Binding-site contacts:
Ligand atom C6 contacts residue PHE160 of chain 1.A at 3.5 Å (hydrophobic).
Ligand atom N9 contacts residue ARG177 of chain 1.A at 3.9 Å.
Ligand atom N8 contacts residue ASP59 of chain 2.A at 3.9 Å.
Ligand atom N8 contacts residue PHE160 of chain 1.A at 3.6 Å.
Ligand atom O2 contacts residue PHE160 of chain 1.A at 3.9 Å.
Ligand atom C2 contacts residue ARG177 of chain 1.A at 3.6 Å.
Ligand atom N8 contacts residue THR58 of chain 2.A at 3.3 Å (h-bond).
Ligand atom N7 contacts residue THR58 of chain 2.A at 2.8 Å (h-bond).
Ligand atom N9 contacts residue THR58 of chain 2.A at 4.1 Å.
Ligand atom N3 contacts residue ASN255 of chain 1.A at 3.3 Å (h-bond).
Ligand atom O2 contacts residue VAL228 of chain 1.A at 2.9 Å (h-bond).
Ligand atom N7 contacts residue ALA57 of chain 2.A at 3.5 Å.
Ligand atom O6 contacts residue THR58 of chain 2.A at 3.8 Å.
Ligand atom C2 contacts residue PHE160 of chain 1.A at 3.7 Å (hydrophobic).
Ligand atom O6 contacts residue TYR9 of chain 2.A at 3.9 Å.
Ligand atom C2 contacts residue ASN255 of chain 1.A at 3.9 Å.
Ligand atom O6 contacts residue GLN229 of chain 1.A at 2.9 Å (h-bond).
Ligand atom C5 contacts residue PHE160 of chain 1.A at 3.4 Å (hydrophobic).
Ligand atom O2 contacts residue ARG177 of chain 1.A at 2.8 Å (salt-bridge).
Ligand atom N3 contacts residue ARG177 of chain 1.A at 3.0 Å (salt-bridge).
Ligand atom C2 contacts residue VAL228 of chain 1.A at 4.0 Å (hydrophobic).
Ligand atom N8 contacts residue ALA57 of chain 2.A at 3.8 Å.
Ligand atom C4 contacts residue PHE160 of chain 1.A at 3.4 Å (hydrophobic).
Ligand atom O2 contacts residue GLN229 of chain 1.A at 3.8 Å.
Ligand atom N8 contacts residue LEU171 of chain 1.A at 3.8 Å.
Ligand atom C5 contacts residue THR58 of chain 2.A at 4.0 Å.
Ligand atom O6 contacts residue PHE160 of chain 1.A at 4.0 Å.
Ligand atom N9 contacts residue LEU171 of chain 1.A at 4.0 Å.
Ligand atom O2 contacts residue ASN255 of chain 1.A at 4.1 Å.
Ligand atom O6 contacts residue ILE55 of chain 2.A at 3.5 Å.
Ligand atom N1 contacts residue GLN229 of chain 1.A at 2.9 Å (h-bond).
Ligand atom C4 contacts residue ARG177 of chain 1.A at 3.8 Å.
Ligand atom N9 contacts residue PHE160 of chain 1.A at 3.5 Å.
Ligand atom N1 contacts residue PHE160 of chain 1.A at 3.6 Å.
Ligand atom C6 contacts residue GLN229 of chain 1.A at 3.7 Å.
Ligand atom C2 contacts residue GLN229 of chain 1.A at 3.9 Å.
Ligand atom N7 contacts residue PHE160 of chain 1.A at 3.7 Å.
Ligand atom C4 contacts residue ASN255 of chain 1.A at 3.9 Å.
Ligand atom O2 contacts residue SER227 of chain 1.A at 3.6 Å.
Ligand atom N3 contacts residue PHE160 of chain 1.A at 3.8 Å.

A small-molecule ligand and the protein it binds are described below.
Small molecule (SMILES): O=c1[nH]c(=O)c2nn[nH]c2[nH]1

Sequence of chain 1.A:
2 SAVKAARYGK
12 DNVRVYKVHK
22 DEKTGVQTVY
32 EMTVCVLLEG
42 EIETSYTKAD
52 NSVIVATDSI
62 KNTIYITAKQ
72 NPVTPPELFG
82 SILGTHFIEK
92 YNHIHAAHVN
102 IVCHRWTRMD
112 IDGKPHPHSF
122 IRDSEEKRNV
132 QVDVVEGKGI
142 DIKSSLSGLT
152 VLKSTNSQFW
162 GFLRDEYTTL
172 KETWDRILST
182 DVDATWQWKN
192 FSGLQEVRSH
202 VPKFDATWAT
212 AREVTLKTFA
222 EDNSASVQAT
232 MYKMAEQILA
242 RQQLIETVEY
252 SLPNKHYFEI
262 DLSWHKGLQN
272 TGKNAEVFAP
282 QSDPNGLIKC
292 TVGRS

Sequence of chain 2.A:
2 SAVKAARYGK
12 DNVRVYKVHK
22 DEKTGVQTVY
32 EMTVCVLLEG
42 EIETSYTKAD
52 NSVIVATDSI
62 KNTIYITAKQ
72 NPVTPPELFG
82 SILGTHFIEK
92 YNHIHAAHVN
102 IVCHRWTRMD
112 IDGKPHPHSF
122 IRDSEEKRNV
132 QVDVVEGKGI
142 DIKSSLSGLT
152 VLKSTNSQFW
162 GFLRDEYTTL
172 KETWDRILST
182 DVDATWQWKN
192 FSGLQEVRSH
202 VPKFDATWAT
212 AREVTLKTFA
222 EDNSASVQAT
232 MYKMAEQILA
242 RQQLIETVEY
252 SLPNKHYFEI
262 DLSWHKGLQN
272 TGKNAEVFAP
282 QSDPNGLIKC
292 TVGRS